A small-molecule ligand and the protein it binds are described below.
Small molecule (SMILES): CCCCCCCCCCCC[N+](C)(C)CCCS(=O)(=O)O

Sequence of chain 17.A:
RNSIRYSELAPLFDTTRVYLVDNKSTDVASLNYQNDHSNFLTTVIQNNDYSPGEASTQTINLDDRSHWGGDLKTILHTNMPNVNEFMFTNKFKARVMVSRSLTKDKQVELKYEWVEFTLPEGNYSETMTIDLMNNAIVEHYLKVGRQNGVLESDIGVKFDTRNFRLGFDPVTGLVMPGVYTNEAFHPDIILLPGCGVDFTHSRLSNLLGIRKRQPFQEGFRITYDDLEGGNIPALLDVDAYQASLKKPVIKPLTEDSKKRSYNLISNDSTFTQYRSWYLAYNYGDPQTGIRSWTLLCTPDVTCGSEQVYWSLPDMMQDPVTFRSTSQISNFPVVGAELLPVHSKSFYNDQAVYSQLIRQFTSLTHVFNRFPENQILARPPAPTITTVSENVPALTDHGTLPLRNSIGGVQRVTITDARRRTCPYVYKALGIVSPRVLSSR

Binding-site contacts:
Ligand atom O1S contacts residue GLY222 of chain 17.A at 2.3 Å (h-bond).
Ligand atom C1 contacts residue TRP374 of chain 17.A at 3.6 Å (hydrophobic).
Ligand atom S1 contacts residue LYS215 of chain 17.A at 4.1 Å.
Ligand atom C6 contacts residue C151 of chain 17.D at 4.2 Å.
Ligand atom C16 contacts residue ASP229 of chain 17.A at 4.3 Å.
Ligand atom O3S contacts residue ARG224 of chain 17.A at 2.9 Å (salt-bridge).
Ligand atom C5 contacts residue C151 of chain 17.D at 4.0 Å.
Ligand atom C13 contacts residue C151 of chain 17.D at 4.5 Å.
Ligand atom C10 contacts residue C151 of chain 17.D at 3.4 Å.
Ligand atom C2 contacts residue TRP374 of chain 17.A at 4.1 Å (hydrophobic).
Ligand atom O3S contacts residue PHE223 of chain 17.A at 3.9 Å.
Ligand atom O2S contacts residue ARG224 of chain 17.A at 4.5 Å.
Ligand atom O1S contacts residue TRP374 of chain 17.A at 4.3 Å.
Ligand atom O1S contacts residue PHE223 of chain 17.A at 4.5 Å.
Ligand atom O1S contacts residue LYS215 of chain 17.A at 2.7 Å (salt-bridge).
Ligand atom C9 contacts residue C151 of chain 17.D at 3.4 Å.
Ligand atom O2S contacts residue GLY222 of chain 17.A at 3.3 Å (h-bond).
Ligand atom S1 contacts residue TRP374 of chain 17.A at 4.0 Å.
Ligand atom C7 contacts residue C151 of chain 17.D at 3.4 Å.
Ligand atom S1 contacts residue GLY222 of chain 17.A at 3.0 Å (h-bond).
Ligand atom C12 contacts residue C151 of chain 17.D at 3.4 Å.
Ligand atom C3 contacts residue TRP374 of chain 17.A at 4.3 Å (hydrophobic).
Ligand atom C8 contacts residue C151 of chain 17.D at 3.7 Å.
Ligand atom C11 contacts residue C151 of chain 17.D at 3.5 Å.
Ligand atom O3S contacts residue TRP374 of chain 17.A at 3.3 Å.
Ligand atom S1 contacts residue ARG224 of chain 17.A at 4.3 Å.
Ligand atom O3S contacts residue GLY222 of chain 17.A at 2.9 Å (h-bond).